Binding-site contacts:
Ligand atom C08 contacts residue THR255 of chain 1.B at 3.4 Å.
Ligand atom F10 contacts residue PRO244 of chain 1.B at 3.6 Å.
Ligand atom C02 contacts residue TYR81 of chain 1.B at 3.8 Å (hydrophobic).
Ligand atom C36 contacts residue MET195 of chain 1.B at 3.6 Å (hydrophobic).
Ligand atom F09 contacts residue ILE258 of chain 1.B at 3.7 Å.
Ligand atom C15 contacts residue SER290 of chain 1.B at 3.4 Å.
Ligand atom O11 contacts residue GLN291 of chain 1.B at 3.3 Å (h-bond).
Ligand atom C30 contacts residue PHE262 of chain 1.B at 3.5 Å (hydrophobic).
Ligand atom N37 contacts residue MET195 of chain 1.B at 3.6 Å.
Ligand atom N29 contacts residue PHE262 of chain 1.B at 3.8 Å.
Ligand atom F10 contacts residue TYR251 of chain 1.B at 3.3 Å.
Ligand atom O31 contacts residue PHE262 of chain 1.B at 3.6 Å.
Ligand atom F09 contacts residue ASN243 of chain 1.B at 3.5 Å.
Ligand atom C18 contacts residue PHE294 of chain 1.B at 3.5 Å (hydrophobic).
Ligand atom O07 contacts residue ILE258 of chain 1.B at 3.6 Å.
Ligand atom C03 contacts residue TYR81 of chain 1.B at 3.6 Å (hydrophobic).
Ligand atom C33 contacts residue CYS280 of chain 1.B at 3.7 Å (hydrophobic).
Ligand atom F09 contacts residue THR255 of chain 1.B at 3.2 Å.
Ligand atom C33 contacts residue PHE262 of chain 1.B at 3.6 Å (hydrophobic).
Ligand atom C18 contacts residue MET195 of chain 1.B at 3.7 Å (hydrophobic).
Ligand atom F10 contacts residue GLN291 of chain 1.B at 3.6 Å.
Ligand atom C05 contacts residue PHE294 of chain 1.B at 3.6 Å (hydrophobic).
Ligand atom C12 contacts residue PHE294 of chain 1.B at 3.7 Å (hydrophobic).
Ligand atom O17 contacts residue THR193 of chain 1.B at 3.4 Å (h-bond).
Ligand atom C36 contacts residue THR193 of chain 1.B at 3.5 Å.
Ligand atom C04 contacts residue PHE294 of chain 1.B at 3.8 Å (hydrophobic).
Ligand atom C02 contacts residue ASN243 of chain 1.B at 3.6 Å.
Ligand atom O07 contacts residue GLN291 of chain 1.B at 3.2 Å (h-bond).
Ligand atom C19 contacts residue MET195 of chain 1.B at 3.5 Å (hydrophobic).
Ligand atom C08 contacts residue GLN291 of chain 1.B at 3.5 Å.
Ligand atom F10 contacts residue ASN243 of chain 1.B at 3.2 Å.
Ligand atom O31 contacts residue SER130 of chain 1.B at 3.6 Å.
Ligand atom C06 contacts residue PHE294 of chain 1.B at 3.6 Å (hydrophobic).
Ligand atom O17 contacts residue GLU152 of chain 1.B at 3.6 Å.
Ligand atom O17 contacts residue MET195 of chain 1.B at 3.3 Å (h-bond).
Ligand atom C33 contacts residue GLN265 of chain 1.B at 3.6 Å.
Ligand atom C24 contacts residue PHE262 of chain 1.B at 3.8 Å (hydrophobic).
Ligand atom C13 contacts residue GLN291 of chain 1.B at 3.4 Å.
Ligand atom F09 contacts residue TRP254 of chain 1.B at 3.2 Å.
Ligand atom C01 contacts residue PHE294 of chain 1.B at 3.5 Å (hydrophobic).

A protein and the small-molecule ligand that binds it are described below.
Small molecule (SMILES): CC(=O)Nc1cccc(-c2ccn([C@@H](Cc3cc[n+]([O-])cc3)c3ccc(OC(F)F)c(OCC4CC4)c3)n2)c1

Sequence of chain 1.B:
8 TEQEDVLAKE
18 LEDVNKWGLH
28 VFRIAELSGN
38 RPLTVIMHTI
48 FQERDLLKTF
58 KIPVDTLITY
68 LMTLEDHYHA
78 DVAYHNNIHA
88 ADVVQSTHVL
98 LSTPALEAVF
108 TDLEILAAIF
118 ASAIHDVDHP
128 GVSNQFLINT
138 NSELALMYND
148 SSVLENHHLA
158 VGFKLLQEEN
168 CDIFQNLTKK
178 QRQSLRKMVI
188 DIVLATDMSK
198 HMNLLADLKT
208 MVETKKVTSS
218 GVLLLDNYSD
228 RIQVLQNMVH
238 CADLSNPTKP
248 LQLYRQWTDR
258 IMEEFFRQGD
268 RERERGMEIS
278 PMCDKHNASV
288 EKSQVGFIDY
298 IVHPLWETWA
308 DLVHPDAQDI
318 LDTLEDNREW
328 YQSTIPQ